The protein below binds the small molecule below.
Small molecule (SMILES): O=C(O)Cc1ccc2c(c1O)C(=O)c1c(O)cccc1C2

Sequence of chain 1.B:
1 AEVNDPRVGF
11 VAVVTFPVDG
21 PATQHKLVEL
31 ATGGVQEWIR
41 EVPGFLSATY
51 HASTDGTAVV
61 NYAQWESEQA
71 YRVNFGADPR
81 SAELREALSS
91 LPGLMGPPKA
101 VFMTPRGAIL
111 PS

Binding-site contacts:
Ligand atom C2 contacts residue TYR50 of chain 1.B at 3.8 Å (hydrophobic).
Ligand atom C3 contacts residue TYR50 of chain 1.B at 3.9 Å (hydrophobic).
Ligand atom O1 contacts residue ALA63 of chain 1.B at 3.5 Å.
Ligand atom O3 contacts residue VAL14 of chain 1.B at 3.2 Å.
Ligand atom C6 contacts residue TRP65 of chain 1.B at 3.4 Å (hydrophobic).
Ligand atom O5 contacts residue ARG85 of chain 1.B at 3.0 Å (salt-bridge).
Ligand atom C3 contacts residue ASN61 of chain 1.B at 3.5 Å.
Ligand atom C5 contacts residue TRP65 of chain 1.B at 3.9 Å (hydrophobic).
Ligand atom O3 contacts residue ARG85 of chain 1.B at 3.9 Å.
Ligand atom O1 contacts residue TYR71 of chain 1.B at 3.2 Å.
Ligand atom C11 contacts residue VAL14 of chain 1.B at 3.8 Å (hydrophobic).
Ligand atom C4 contacts residue ASN61 of chain 1.B at 3.5 Å.
Ligand atom C6 contacts residue ALA63 of chain 1.B at 3.5 Å (hydrophobic).
Ligand atom O2 contacts residue TYR71 of chain 1.B at 3.2 Å.
Ligand atom C16 contacts residue ARG85 of chain 1.B at 3.9 Å.
Ligand atom O3 contacts residue TYR71 of chain 1.B at 3.3 Å (h-bond).
Ligand atom C13 contacts residue LEU88 of chain 1.B at 3.8 Å (hydrophobic).
Ligand atom C10 contacts residue TYR50 of chain 1.B at 3.6 Å (hydrophobic).
Ligand atom C8 contacts residue ARG85 of chain 1.B at 3.8 Å.
Ligand atom C1 contacts residue ALA48 of chain 1.B at 3.7 Å (hydrophobic).
Ligand atom C7 contacts residue VAL14 of chain 1.B at 3.9 Å (hydrophobic).
Ligand atom C12 contacts residue VAL14 of chain 1.B at 3.9 Å (hydrophobic).
Ligand atom O1 contacts residue ALA12 of chain 1.B at 3.9 Å.
Ligand atom C3 contacts residue PHE75 of chain 1.B at 3.9 Å (hydrophobic).
Ligand atom C11 contacts residue ARG85 of chain 1.B at 3.9 Å.
Ligand atom C14 contacts residue ARG85 of chain 1.B at 3.7 Å.
Ligand atom C6 contacts residue ASN61 of chain 1.B at 3.8 Å.
Ligand atom C5 contacts residue ALA63 of chain 1.B at 3.8 Å (hydrophobic).
Ligand atom C14 contacts residue LEU88 of chain 1.B at 3.3 Å (hydrophobic).
Ligand atom O1 contacts residue TRP65 of chain 1.B at 3.3 Å (h-bond).
Ligand atom C5 contacts residue ASN61 of chain 1.B at 3.7 Å.
Ligand atom C10 contacts residue LEU84 of chain 1.B at 3.8 Å (hydrophobic).
Ligand atom C13 contacts residue PHE16 of chain 1.B at 3.8 Å (hydrophobic).
Ligand atom C9 contacts residue ARG85 of chain 1.B at 3.7 Å.
Ligand atom C13 contacts residue ARG85 of chain 1.B at 3.8 Å.
Ligand atom O2 contacts residue VAL14 of chain 1.B at 3.5 Å.
Ligand atom C2 contacts residue ASN61 of chain 1.B at 3.6 Å.
Ligand atom C1 contacts residue ASN61 of chain 1.B at 3.8 Å.
Ligand atom C15 contacts residue PRO98 of chain 1.B at 3.6 Å (hydrophobic).
Ligand atom C15 contacts residue VAL14 of chain 1.B at 3.9 Å (hydrophobic).